This protein binds this small molecule.
Small molecule (SMILES): CC(=O)N[C@H]1[C@H](O[C@H]2[C@H](O)[C@@H](NC(C)=O)CO[C@@H]2CO)O[C@H](CO)[C@@H](O)[C@@H]1O

Binding-site contacts:
Ligand atom C2 contacts residue SER213 of chain 1.A at 3.6 Å.
Ligand atom C1 contacts residue SER213 of chain 1.A at 4.1 Å.
Ligand atom C7 contacts residue SER213 of chain 1.A at 3.3 Å.
Ligand atom C6 contacts residue THR161 of chain 1.E at 3.5 Å.
Ligand atom O6 contacts residue THR161 of chain 1.E at 4.0 Å.
Ligand atom O6 contacts residue TRP216 of chain 1.A at 3.0 Å.
Ligand atom O3 contacts residue SER213 of chain 1.A at 4.3 Å.
Ligand atom C7 contacts residue ASN159 of chain 1.E at 3.5 Å.
Ligand atom N2 contacts residue ASN159 of chain 1.E at 3.0 Å (h-bond).
Ligand atom N2 contacts residue SER213 of chain 1.A at 2.6 Å (h-bond).
Ligand atom C4 contacts residue ASN159 of chain 1.E at 4.2 Å.
Ligand atom C8 contacts residue SER180 of chain 1.A at 4.0 Å.
Ligand atom C6 contacts residue TRP216 of chain 1.A at 4.2 Å (hydrophobic).
Ligand atom C8 contacts residue THR181 of chain 1.A at 4.1 Å.
Ligand atom C3 contacts residue SER213 of chain 1.A at 3.9 Å.
Ligand atom O7 contacts residue ASN159 of chain 1.E at 3.6 Å.
Ligand atom O5 contacts residue ASN159 of chain 1.E at 2.3 Å (h-bond).
Ligand atom C3 contacts residue ASN159 of chain 1.E at 3.8 Å.
Ligand atom C8 contacts residue SER213 of chain 1.A at 3.1 Å.
Ligand atom C8 contacts residue THR161 of chain 1.E at 3.5 Å.
Ligand atom C1 contacts residue ASN159 of chain 1.E at 1.4 Å.
Ligand atom C5 contacts residue ASN159 of chain 1.E at 3.6 Å.
Ligand atom C2 contacts residue ASN159 of chain 1.E at 2.5 Å.

Sequence of chain 1.E:
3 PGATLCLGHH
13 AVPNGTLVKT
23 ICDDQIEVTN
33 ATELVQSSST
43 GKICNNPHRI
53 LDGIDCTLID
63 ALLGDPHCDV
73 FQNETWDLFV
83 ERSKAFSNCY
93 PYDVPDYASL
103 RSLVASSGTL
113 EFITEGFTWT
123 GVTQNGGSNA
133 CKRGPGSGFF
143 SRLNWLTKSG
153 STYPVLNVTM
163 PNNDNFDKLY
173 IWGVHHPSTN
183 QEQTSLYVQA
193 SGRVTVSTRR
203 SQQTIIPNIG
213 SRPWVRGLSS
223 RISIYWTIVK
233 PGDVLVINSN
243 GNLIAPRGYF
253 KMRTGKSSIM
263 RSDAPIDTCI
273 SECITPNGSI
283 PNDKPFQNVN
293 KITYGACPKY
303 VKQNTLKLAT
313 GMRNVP

Sequence of chain 1.A:
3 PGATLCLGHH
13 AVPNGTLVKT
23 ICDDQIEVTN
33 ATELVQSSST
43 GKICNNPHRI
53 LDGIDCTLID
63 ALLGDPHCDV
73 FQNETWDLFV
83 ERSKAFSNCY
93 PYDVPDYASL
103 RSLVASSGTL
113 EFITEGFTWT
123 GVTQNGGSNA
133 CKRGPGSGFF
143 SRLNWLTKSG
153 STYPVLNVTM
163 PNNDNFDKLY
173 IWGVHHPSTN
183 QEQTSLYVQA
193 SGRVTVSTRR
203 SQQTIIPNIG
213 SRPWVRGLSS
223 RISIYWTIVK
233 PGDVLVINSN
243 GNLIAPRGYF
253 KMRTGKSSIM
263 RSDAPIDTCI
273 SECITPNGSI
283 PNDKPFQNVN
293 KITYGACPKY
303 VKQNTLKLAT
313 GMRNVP